A protein and the small-molecule ligand that binds it are described below.
Small molecule (SMILES): Cn1cc(CNC(=O)N(CCc2ccccc2)Cc2cccnc2)nn1

Sequence of chain 1.A:
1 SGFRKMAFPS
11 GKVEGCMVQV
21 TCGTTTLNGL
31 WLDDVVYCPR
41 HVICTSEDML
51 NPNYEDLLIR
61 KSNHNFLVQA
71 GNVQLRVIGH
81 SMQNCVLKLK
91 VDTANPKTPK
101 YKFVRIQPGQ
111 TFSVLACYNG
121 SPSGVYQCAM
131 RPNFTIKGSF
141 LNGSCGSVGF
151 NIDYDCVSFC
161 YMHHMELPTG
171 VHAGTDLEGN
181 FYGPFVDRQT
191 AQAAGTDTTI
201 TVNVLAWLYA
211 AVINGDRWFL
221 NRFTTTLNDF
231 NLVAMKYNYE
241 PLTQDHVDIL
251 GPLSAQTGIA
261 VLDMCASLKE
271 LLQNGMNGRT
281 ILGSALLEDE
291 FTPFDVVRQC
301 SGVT

Binding-site contacts:
Ligand atom O contacts residue CYS145 of chain 1.A at 3.1 Å (h-bond).
Ligand atom C9 contacts residue GLN189 of chain 1.A at 3.4 Å.
Ligand atom C2 contacts residue DMS1 of chain 1.G at 3.5 Å.
Ligand atom C18 contacts residue SER144 of chain 1.A at 3.8 Å.
Ligand atom O contacts residue ASN142 of chain 1.A at 3.6 Å.
Ligand atom C5 contacts residue HIS164 of chain 1.A at 3.6 Å.
Ligand atom C10 contacts residue GLN189 of chain 1.A at 3.8 Å.
Ligand atom C16 contacts residue LEU141 of chain 1.A at 3.5 Å (hydrophobic).
Ligand atom C18 contacts residue GLU166 of chain 1.A at 3.8 Å.
Ligand atom C4 contacts residue CYS145 of chain 1.A at 3.8 Å (hydrophobic).
Ligand atom C18 contacts residue HIS163 of chain 1.A at 2.8 Å.
Ligand atom C6 contacts residue HIS41 of chain 1.A at 3.8 Å.
Ligand atom N contacts residue THR26 of chain 1.A at 3.4 Å (h-bond).
Ligand atom C17 contacts residue PHE140 of chain 1.A at 3.1 Å (hydrophobic).
Ligand atom N4 contacts residue THR26 of chain 1.A at 3.8 Å.
Ligand atom N4 contacts residue CYS145 of chain 1.A at 3.3 Å (h-bond).
Ligand atom C contacts residue THR26 of chain 1.A at 3.3 Å.
Ligand atom C12 contacts residue HIS41 of chain 1.A at 3.8 Å.
Ligand atom C15 contacts residue ASN142 of chain 1.A at 3.3 Å.
Ligand atom C11 contacts residue MET165 of chain 1.A at 3.5 Å (hydrophobic).
Ligand atom C1 contacts residue DMS1 of chain 1.G at 3.4 Å.
Ligand atom C10 contacts residue MET165 of chain 1.A at 3.7 Å (hydrophobic).
Ligand atom C15 contacts residue LEU141 of chain 1.A at 3.8 Å (hydrophobic).
Ligand atom C16 contacts residue ASN142 of chain 1.A at 3.4 Å.
Ligand atom C6 contacts residue HIS164 of chain 1.A at 3.6 Å.
Ligand atom N5 contacts residue THR26 of chain 1.A at 2.7 Å (h-bond).
Ligand atom C10 contacts residue ARG188 of chain 1.A at 3.5 Å.
Ligand atom N3 contacts residue HIS163 of chain 1.A at 3.2 Å (h-bond).
Ligand atom C11 contacts residue MET49 of chain 1.A at 3.6 Å (hydrophobic).
Ligand atom N3 contacts residue HIS172 of chain 1.A at 3.5 Å.
Ligand atom C17 contacts residue GLU166 of chain 1.A at 3.2 Å.
Ligand atom C10 contacts residue MET49 of chain 1.A at 3.6 Å (hydrophobic).
Ligand atom C12 contacts residue MET165 of chain 1.A at 3.5 Å (hydrophobic).
Ligand atom N3 contacts residue GLU166 of chain 1.A at 3.4 Å.
Ligand atom C12 contacts residue HIS164 of chain 1.A at 3.5 Å.
Ligand atom C13 contacts residue HIS164 of chain 1.A at 3.4 Å.
Ligand atom O contacts residue GLY143 of chain 1.A at 2.9 Å (h-bond).
Ligand atom N2 contacts residue HIS164 of chain 1.A at 3.8 Å.
Ligand atom C3 contacts residue DMS1 of chain 1.G at 3.2 Å.
Ligand atom N3 contacts residue PHE140 of chain 1.A at 3.4 Å.

Sequence of chain 2.A:
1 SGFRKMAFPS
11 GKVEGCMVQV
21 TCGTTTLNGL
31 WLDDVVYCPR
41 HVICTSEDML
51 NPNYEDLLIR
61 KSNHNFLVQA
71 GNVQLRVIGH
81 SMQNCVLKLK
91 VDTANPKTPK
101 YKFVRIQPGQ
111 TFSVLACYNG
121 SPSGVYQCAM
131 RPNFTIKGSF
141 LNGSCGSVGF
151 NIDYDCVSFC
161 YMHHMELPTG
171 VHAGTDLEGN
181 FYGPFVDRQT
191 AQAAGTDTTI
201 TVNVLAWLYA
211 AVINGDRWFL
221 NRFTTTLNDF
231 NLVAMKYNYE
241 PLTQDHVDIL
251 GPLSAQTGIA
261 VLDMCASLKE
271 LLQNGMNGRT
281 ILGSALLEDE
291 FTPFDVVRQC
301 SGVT